Binding-site contacts:
Ligand atom C3 contacts residue LEU133 of chain 1.A at 3.6 Å (hydrophobic).
Ligand atom C3 contacts residue LEU123 of chain 1.A at 3.6 Å (hydrophobic).
Ligand atom C4 contacts residue LEU123 of chain 1.A at 4.1 Å (hydrophobic).
Ligand atom N1 contacts residue HIS59 of chain 1.A at 4.0 Å.
Ligand atom N2 contacts residue HEV1 of chain 1.B at 3.0 Å.
Ligand atom C3 contacts residue HEV1 of chain 1.B at 4.2 Å.
Ligand atom C5 contacts residue LEU123 of chain 1.A at 4.1 Å (hydrophobic).
Ligand atom N1 contacts residue LEU133 of chain 1.A at 3.9 Å.
Ligand atom C5 contacts residue HEV1 of chain 1.B at 3.0 Å.
Ligand atom C5 contacts residue LEU133 of chain 1.A at 4.0 Å (hydrophobic).
Ligand atom I4 contacts residue LEU130 of chain 1.A at 4.5 Å.
Ligand atom C3 contacts residue THR121 of chain 1.A at 4.2 Å.
Ligand atom N2 contacts residue LEU123 of chain 1.A at 3.8 Å.
Ligand atom N2 contacts residue LEU133 of chain 1.A at 3.7 Å.
Ligand atom I4 contacts residue ASP35 of chain 1.A at 3.3 Å.
Ligand atom C5 contacts residue VAL36 of chain 1.A at 3.9 Å (hydrophobic).
Ligand atom C4 contacts residue HEV1 of chain 1.B at 4.2 Å.
Ligand atom I4 contacts residue GLY131 of chain 1.A at 3.7 Å.
Ligand atom N2 contacts residue THR121 of chain 1.A at 4.3 Å.
Ligand atom N1 contacts residue LEU123 of chain 1.A at 4.0 Å.
Ligand atom N1 contacts residue HEV1 of chain 1.B at 2.0 Å.
Ligand atom C4 contacts residue LEU133 of chain 1.A at 3.9 Å (hydrophobic).
Ligand atom I4 contacts residue LEU133 of chain 1.A at 4.4 Å.
Ligand atom I4 contacts residue VAL36 of chain 1.A at 4.1 Å.
Ligand atom C4 contacts residue VAL36 of chain 1.A at 4.3 Å (hydrophobic).

The protein below binds the small molecule below.
Small molecule (SMILES): Ic1cn[nH]c1

Sequence of chain 1.A:
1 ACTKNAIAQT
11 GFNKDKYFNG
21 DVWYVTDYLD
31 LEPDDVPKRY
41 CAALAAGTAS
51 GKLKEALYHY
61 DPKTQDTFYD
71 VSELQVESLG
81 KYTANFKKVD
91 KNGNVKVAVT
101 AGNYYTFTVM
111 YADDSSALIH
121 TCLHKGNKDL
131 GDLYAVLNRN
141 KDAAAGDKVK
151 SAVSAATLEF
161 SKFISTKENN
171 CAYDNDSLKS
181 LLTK